Sequence of chain 1.G:
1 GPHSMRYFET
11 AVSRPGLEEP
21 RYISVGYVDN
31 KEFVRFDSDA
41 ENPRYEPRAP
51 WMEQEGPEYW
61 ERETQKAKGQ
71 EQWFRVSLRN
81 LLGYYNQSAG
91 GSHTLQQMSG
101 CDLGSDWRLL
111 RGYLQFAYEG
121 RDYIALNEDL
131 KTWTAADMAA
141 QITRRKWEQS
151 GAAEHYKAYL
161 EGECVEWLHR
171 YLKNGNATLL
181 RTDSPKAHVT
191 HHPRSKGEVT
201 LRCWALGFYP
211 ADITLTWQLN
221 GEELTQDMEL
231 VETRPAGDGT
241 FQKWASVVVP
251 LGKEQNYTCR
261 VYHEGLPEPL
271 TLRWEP

The protein below binds the small molecule below.
Small molecule (SMILES): CSCC[C@H](NC(=O)[C@@H](NC(=O)[C@H](C)NC(=O)[C@H](Cc1ccccc1)NC(=O)[C@H](CC(N)=O)NC(=O)[C@H](C)NC(=O)[C@@H]1CCCN1C(=O)CNC(=O)[C@@H](N)CCCCN)[C@@H](C)O)C(=O)O

Binding-site contacts:
Ligand atom NZ contacts residue TRP167 of chain 1.G at 3.3 Å.
Ligand atom CD contacts residue TRP167 of chain 1.G at 3.1 Å (hydrophobic).
Ligand atom O contacts residue TYR84 of chain 1.G at 2.4 Å (h-bond).
Ligand atom N contacts residue TYR171 of chain 1.G at 2.8 Å (h-bond).
Ligand atom C contacts residue TYR7 of chain 1.G at 3.3 Å (hydrophobic).
Ligand atom CE1 contacts residue HIS155 of chain 1.G at 3.4 Å.
Ligand atom N contacts residue TYR7 of chain 1.G at 3.0 Å (h-bond).
Ligand atom O contacts residue TYR7 of chain 1.G at 3.4 Å.
Ligand atom CG contacts residue GLN70 of chain 1.G at 3.4 Å.
Ligand atom N contacts residue TYR7 of chain 1.G at 3.3 Å.
Ligand atom OD1 contacts residue GLN97 of chain 1.G at 3.1 Å (h-bond).
Ligand atom CD contacts residue GLU163 of chain 1.G at 3.4 Å.
Ligand atom CA contacts residue TYR7 of chain 1.G at 3.1 Å (hydrophobic).
Ligand atom N contacts residue SER77 of chain 1.G at 3.1 Å (h-bond).
Ligand atom O contacts residue LYS146 of chain 1.G at 3.3 Å.
Ligand atom OG1 contacts residue ASN80 of chain 1.G at 3.2 Å (h-bond).
Ligand atom ND2 contacts residue GLN97 of chain 1.G at 2.8 Å (h-bond).
Ligand atom N contacts residue TYR156 of chain 1.G at 3.1 Å (h-bond).
Ligand atom OD1 contacts residue GLN70 of chain 1.G at 3.2 Å (h-bond).
Ligand atom O contacts residue TRP73 of chain 1.G at 3.3 Å (h-bond).
Ligand atom O contacts residue THR143 of chain 1.G at 2.9 Å (h-bond).
Ligand atom O contacts residue TRP73 of chain 1.G at 3.0 Å (h-bond).
Ligand atom C contacts residue TYR159 of chain 1.G at 3.3 Å (hydrophobic).
Ligand atom N contacts residue GLN70 of chain 1.G at 2.8 Å (h-bond).
Ligand atom C contacts residue TYR84 of chain 1.G at 3.1 Å (hydrophobic).
Ligand atom OXT contacts residue ASN80 of chain 1.G at 2.6 Å (h-bond).
Ligand atom N contacts residue TYR159 of chain 1.G at 3.2 Å (h-bond).
Ligand atom CE contacts residue PHE116 of chain 1.G at 3.3 Å (hydrophobic).
Ligand atom CZ contacts residue HIS155 of chain 1.G at 3.4 Å.
Ligand atom CA contacts residue TYR159 of chain 1.G at 3.3 Å (hydrophobic).
Ligand atom OXT contacts residue TYR84 of chain 1.G at 3.1 Å (h-bond).
Ligand atom ND2 contacts residue TRP73 of chain 1.G at 3.2 Å.
Ligand atom OXT contacts residue LYS146 of chain 1.G at 2.7 Å (salt-bridge).
Ligand atom CG contacts residue TYR171 of chain 1.G at 3.4 Å (hydrophobic).
Ligand atom CB contacts residue TRP73 of chain 1.G at 3.4 Å (hydrophobic).
Ligand atom O contacts residue TRP147 of chain 1.G at 3.3 Å (h-bond).
Ligand atom O contacts residue TYR159 of chain 1.G at 2.7 Å (h-bond).
Ligand atom O contacts residue TRP147 of chain 1.G at 2.9 Å (h-bond).
Ligand atom CB contacts residue TYR156 of chain 1.G at 3.4 Å (hydrophobic).
Ligand atom O contacts residue LYS66 of chain 1.G at 2.8 Å (salt-bridge).